Sequence of chain 1.A:
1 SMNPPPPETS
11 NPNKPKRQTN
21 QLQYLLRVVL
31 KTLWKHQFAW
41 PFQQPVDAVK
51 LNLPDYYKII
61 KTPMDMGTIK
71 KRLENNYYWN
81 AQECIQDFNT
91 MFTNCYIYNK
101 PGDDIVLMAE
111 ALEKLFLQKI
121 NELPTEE

A protein and the small-molecule ligand that binds it are described below.
Small molecule (SMILES): COc1cc(OC)c2c(=O)[nH]c(-c3cc(C)c(OCCO)c(C)c3)nc2c1

Binding-site contacts:
Ligand atom C11 contacts residue LEU53 of chain 1.A at 4.2 Å (hydrophobic).
Ligand atom N2 contacts residue LEU53 of chain 1.A at 4.1 Å.
Ligand atom C4 contacts residue VAL46 of chain 1.A at 3.8 Å (hydrophobic).
Ligand atom C6 contacts residue ILE105 of chain 1.A at 3.7 Å (hydrophobic).
Ligand atom C19 contacts residue EDO1 of chain 1.C at 4.1 Å.
Ligand atom O2 contacts residue VAL46 of chain 1.A at 3.6 Å.
Ligand atom O5 contacts residue TYR98 of chain 1.A at 4.1 Å.
Ligand atom C20 contacts residue EDO1 of chain 1.C at 3.5 Å.
Ligand atom C7 contacts residue ASN99 of chain 1.A at 3.6 Å.
Ligand atom C18 contacts residue ASN99 of chain 1.A at 3.2 Å.
Ligand atom O1 contacts residue LEU51 of chain 1.A at 4.1 Å.
Ligand atom C2 contacts residue PRO41 of chain 1.A at 3.8 Å (hydrophobic).
Ligand atom C17 contacts residue ASP103 of chain 1.A at 3.3 Å.
Ligand atom C9 contacts residue ASN99 of chain 1.A at 3.9 Å.
Ligand atom C1 contacts residue LEU51 of chain 1.A at 4.0 Å (hydrophobic).
Ligand atom C2 contacts residue LEU51 of chain 1.A at 3.9 Å (hydrophobic).
Ligand atom C3 contacts residue VAL46 of chain 1.A at 4.0 Å (hydrophobic).
Ligand atom O2 contacts residue ILE105 of chain 1.A at 3.8 Å.
Ligand atom O5 contacts residue ASN99 of chain 1.A at 2.9 Å (h-bond).
Ligand atom C1 contacts residue TRP40 of chain 1.A at 3.8 Å (hydrophobic).
Ligand atom C1 contacts residue EDO1 of chain 1.C at 3.8 Å.
Ligand atom O5 contacts residue TYR56 of chain 1.A at 4.0 Å.
Ligand atom C5 contacts residue VAL46 of chain 1.A at 3.7 Å (hydrophobic).
Ligand atom C7 contacts residue ILE105 of chain 1.A at 3.8 Å (hydrophobic).
Ligand atom C8 contacts residue LEU53 of chain 1.A at 4.0 Å (hydrophobic).
Ligand atom C3 contacts residue ILE105 of chain 1.A at 3.8 Å (hydrophobic).
Ligand atom O5 contacts residue ILE105 of chain 1.A at 4.0 Å.
Ligand atom C10 contacts residue LEU53 of chain 1.A at 3.9 Å (hydrophobic).
Ligand atom N1 contacts residue ASN99 of chain 1.A at 2.9 Å (h-bond).
Ligand atom C20 contacts residue LEU51 of chain 1.A at 3.6 Å (hydrophobic).
Ligand atom C16 contacts residue ASN99 of chain 1.A at 4.1 Å.
Ligand atom N1 contacts residue ILE105 of chain 1.A at 3.8 Å.
Ligand atom O1 contacts residue PRO41 of chain 1.A at 3.5 Å.
Ligand atom C5 contacts residue PHE42 of chain 1.A at 3.5 Å (hydrophobic).
Ligand atom C2 contacts residue EDO1 of chain 1.C at 3.9 Å.
Ligand atom C3 contacts residue PRO41 of chain 1.A at 3.4 Å (hydrophobic).
Ligand atom C8 contacts residue ASN99 of chain 1.A at 3.8 Å.
Ligand atom C4 contacts residue ILE105 of chain 1.A at 3.7 Å (hydrophobic).
Ligand atom C5 contacts residue ILE105 of chain 1.A at 4.2 Å (hydrophobic).
Ligand atom C5 contacts residue PRO41 of chain 1.A at 3.7 Å (hydrophobic).